Sequence of chain 1.A:
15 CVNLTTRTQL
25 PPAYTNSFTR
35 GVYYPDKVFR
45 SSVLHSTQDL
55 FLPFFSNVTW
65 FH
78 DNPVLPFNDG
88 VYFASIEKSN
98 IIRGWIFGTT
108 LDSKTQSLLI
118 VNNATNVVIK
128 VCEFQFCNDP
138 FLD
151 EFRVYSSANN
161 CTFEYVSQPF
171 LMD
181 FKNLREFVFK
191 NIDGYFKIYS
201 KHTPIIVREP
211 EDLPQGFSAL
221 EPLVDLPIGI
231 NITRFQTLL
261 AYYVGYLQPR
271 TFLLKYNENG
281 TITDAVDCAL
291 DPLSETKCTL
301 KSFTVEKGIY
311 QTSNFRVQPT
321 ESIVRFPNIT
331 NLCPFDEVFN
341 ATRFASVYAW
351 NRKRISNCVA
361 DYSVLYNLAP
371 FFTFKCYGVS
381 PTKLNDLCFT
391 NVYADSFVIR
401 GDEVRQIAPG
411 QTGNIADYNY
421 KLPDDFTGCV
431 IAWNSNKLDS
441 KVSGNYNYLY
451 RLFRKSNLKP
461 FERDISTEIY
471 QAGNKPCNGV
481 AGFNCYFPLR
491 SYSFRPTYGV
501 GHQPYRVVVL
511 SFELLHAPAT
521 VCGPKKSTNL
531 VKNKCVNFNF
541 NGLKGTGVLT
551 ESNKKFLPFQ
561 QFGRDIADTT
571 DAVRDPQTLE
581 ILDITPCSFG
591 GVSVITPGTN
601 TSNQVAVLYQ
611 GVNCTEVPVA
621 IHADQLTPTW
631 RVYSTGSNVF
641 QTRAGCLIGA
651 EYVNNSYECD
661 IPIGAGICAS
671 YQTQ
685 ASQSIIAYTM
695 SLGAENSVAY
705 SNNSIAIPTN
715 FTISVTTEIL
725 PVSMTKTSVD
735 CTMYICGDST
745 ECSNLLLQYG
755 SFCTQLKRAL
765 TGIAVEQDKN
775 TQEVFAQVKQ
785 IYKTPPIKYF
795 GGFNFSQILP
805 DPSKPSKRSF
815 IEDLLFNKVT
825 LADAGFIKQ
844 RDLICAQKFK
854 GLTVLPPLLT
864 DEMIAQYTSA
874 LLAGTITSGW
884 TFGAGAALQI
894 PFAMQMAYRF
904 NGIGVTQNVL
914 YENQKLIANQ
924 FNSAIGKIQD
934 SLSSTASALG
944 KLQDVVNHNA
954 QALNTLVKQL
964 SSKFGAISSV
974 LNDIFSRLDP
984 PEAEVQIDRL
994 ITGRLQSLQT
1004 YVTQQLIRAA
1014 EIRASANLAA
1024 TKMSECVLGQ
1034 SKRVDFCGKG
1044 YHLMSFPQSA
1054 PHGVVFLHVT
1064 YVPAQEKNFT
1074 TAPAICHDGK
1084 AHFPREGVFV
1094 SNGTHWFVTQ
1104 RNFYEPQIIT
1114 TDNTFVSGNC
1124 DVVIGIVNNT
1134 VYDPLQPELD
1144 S

This protein binds this small molecule.
Small molecule (SMILES): CC(=O)N[C@H]1[C@H](O[C@H]2[C@H](O)[C@@H](NC(C)=O)CO[C@@H]2CO)O[C@H](CO)[C@@H](O)[C@@H]1O

Binding-site contacts:
Ligand atom C3 contacts residue ASN1131 of chain 1.A at 3.8 Å.
Ligand atom N2 contacts residue ASN1131 of chain 1.A at 2.9 Å (h-bond).
Ligand atom C4 contacts residue ASN1131 of chain 1.A at 4.2 Å.
Ligand atom C5 contacts residue ASN1131 of chain 1.A at 3.7 Å.
Ligand atom C2 contacts residue ASN1131 of chain 1.A at 2.5 Å.
Ligand atom C7 contacts residue ASN1131 of chain 1.A at 3.4 Å.
Ligand atom C1 contacts residue ASN1131 of chain 1.A at 1.4 Å.
Ligand atom O7 contacts residue ASN1131 of chain 1.A at 3.5 Å (h-bond).
Ligand atom C8 contacts residue ILE1129 of chain 1.A at 4.4 Å (hydrophobic).
Ligand atom O5 contacts residue ASN1131 of chain 1.A at 2.4 Å (h-bond).